A protein and the small-molecule ligand that binds it are described below.
Small molecule (SMILES): CC(=O)N[C@H]1[C@H](O[C@H]2[C@H](O)[C@@H](NC(C)=O)CO[C@@H]2CO)O[C@H](CO)[C@@H](O)[C@@H]1O

Sequence of chain 23.E:
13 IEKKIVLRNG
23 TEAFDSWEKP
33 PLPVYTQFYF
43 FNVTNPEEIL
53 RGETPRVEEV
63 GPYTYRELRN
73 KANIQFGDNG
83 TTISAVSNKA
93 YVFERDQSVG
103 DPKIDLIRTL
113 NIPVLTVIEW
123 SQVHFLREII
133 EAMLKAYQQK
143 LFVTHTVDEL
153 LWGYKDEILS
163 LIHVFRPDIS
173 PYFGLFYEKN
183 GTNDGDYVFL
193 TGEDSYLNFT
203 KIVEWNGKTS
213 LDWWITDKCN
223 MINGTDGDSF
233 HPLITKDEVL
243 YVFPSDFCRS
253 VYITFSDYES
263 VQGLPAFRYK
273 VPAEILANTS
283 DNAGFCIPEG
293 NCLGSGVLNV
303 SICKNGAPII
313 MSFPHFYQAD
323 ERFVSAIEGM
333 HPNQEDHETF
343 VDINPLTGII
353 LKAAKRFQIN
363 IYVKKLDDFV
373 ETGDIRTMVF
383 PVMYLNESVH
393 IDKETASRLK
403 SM

Binding-site contacts:
Ligand atom C8 contacts residue ASN182 of chain 23.E at 4.3 Å.
Ligand atom C2 contacts residue VAL94 of chain 23.E at 4.3 Å (hydrophobic).
Ligand atom O3 contacts residue VAL94 of chain 23.E at 4.5 Å.
Ligand atom C3 contacts residue VAL94 of chain 23.E at 4.4 Å (hydrophobic).
Ligand atom C7 contacts residue TYR93 of chain 23.E at 4.3 Å (hydrophobic).
Ligand atom C2 contacts residue ASN182 of chain 23.E at 2.5 Å.
Ligand atom C4 contacts residue ASN182 of chain 23.E at 4.3 Å.
Ligand atom N2 contacts residue TYR93 of chain 23.E at 3.3 Å (h-bond).
Ligand atom O5 contacts residue ASN182 of chain 23.E at 2.4 Å (h-bond).
Ligand atom C3 contacts residue TYR93 of chain 23.E at 3.8 Å (hydrophobic).
Ligand atom C7 contacts residue ASN182 of chain 23.E at 3.1 Å.
Ligand atom O7 contacts residue VAL94 of chain 23.E at 3.5 Å.
Ligand atom N2 contacts residue ASN182 of chain 23.E at 2.9 Å (h-bond).
Ligand atom C8 contacts residue ASP150 of chain 23.E at 4.3 Å.
Ligand atom C3 contacts residue ASN182 of chain 23.E at 3.8 Å.
Ligand atom O7 contacts residue LEU70 of chain 23.E at 3.7 Å.
Ligand atom O4 contacts residue VAL94 of chain 23.E at 3.7 Å.
Ligand atom C7 contacts residue TRP154 of chain 23.E at 4.5 Å (hydrophobic).
Ligand atom C5 contacts residue ASN182 of chain 23.E at 3.6 Å.
Ligand atom C2 contacts residue TYR93 of chain 23.E at 3.8 Å (hydrophobic).
Ligand atom C8 contacts residue TRP154 of chain 23.E at 3.6 Å (hydrophobic).
Ligand atom C1 contacts residue TYR93 of chain 23.E at 3.8 Å (hydrophobic).
Ligand atom C1 contacts residue ASN182 of chain 23.E at 1.4 Å.
Ligand atom O7 contacts residue TRP154 of chain 23.E at 4.5 Å.
Ligand atom O7 contacts residue ASN182 of chain 23.E at 2.9 Å (h-bond).
Ligand atom C8 contacts residue TYR93 of chain 23.E at 4.4 Å (hydrophobic).